A protein and the small-molecule ligand that binds it are described below.
Small molecule (SMILES): CC(=O)N[C@@H]1[C@@H](O)[C@H](O)[C@@H](CO)O[C@H]1O

Binding-site contacts:
Ligand atom O5 contacts residue SER121 of chain 1.A at 4.2 Å.
Ligand atom C3 contacts residue ASN119 of chain 1.A at 3.6 Å.
Ligand atom C1 contacts residue ASN119 of chain 1.A at 1.3 Å.
Ligand atom O5 contacts residue ASN119 of chain 1.A at 2.1 Å (h-bond).
Ligand atom N2 contacts residue ASN119 of chain 1.A at 2.9 Å (h-bond).
Ligand atom C7 contacts residue ASN119 of chain 1.A at 3.7 Å.
Ligand atom O7 contacts residue ASN119 of chain 1.A at 4.0 Å.
Ligand atom C5 contacts residue ASN119 of chain 1.A at 3.4 Å.
Ligand atom C2 contacts residue ASN119 of chain 1.A at 2.3 Å.
Ligand atom O5 contacts residue ALA122 of chain 1.A at 3.9 Å.
Ligand atom C6 contacts residue ALA122 of chain 1.A at 4.5 Å (hydrophobic).
Ligand atom C6 contacts residue SER121 of chain 1.A at 4.3 Å.
Ligand atom C4 contacts residue ASN119 of chain 1.A at 4.0 Å.
Ligand atom C1 contacts residue SER121 of chain 1.A at 4.5 Å.
Ligand atom C5 contacts residue SER121 of chain 1.A at 4.0 Å.

Sequence of chain 1.A:
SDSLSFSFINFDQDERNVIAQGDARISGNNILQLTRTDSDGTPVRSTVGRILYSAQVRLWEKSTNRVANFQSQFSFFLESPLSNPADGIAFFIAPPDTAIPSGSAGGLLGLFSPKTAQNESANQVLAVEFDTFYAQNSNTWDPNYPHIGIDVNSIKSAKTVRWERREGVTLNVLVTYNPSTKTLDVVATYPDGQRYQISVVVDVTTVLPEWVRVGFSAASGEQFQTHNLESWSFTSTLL